The small molecule below binds the protein below.
Small molecule (SMILES): N[C@@H](CC(=O)O)C(=O)O

Sequence of chain 1.C:
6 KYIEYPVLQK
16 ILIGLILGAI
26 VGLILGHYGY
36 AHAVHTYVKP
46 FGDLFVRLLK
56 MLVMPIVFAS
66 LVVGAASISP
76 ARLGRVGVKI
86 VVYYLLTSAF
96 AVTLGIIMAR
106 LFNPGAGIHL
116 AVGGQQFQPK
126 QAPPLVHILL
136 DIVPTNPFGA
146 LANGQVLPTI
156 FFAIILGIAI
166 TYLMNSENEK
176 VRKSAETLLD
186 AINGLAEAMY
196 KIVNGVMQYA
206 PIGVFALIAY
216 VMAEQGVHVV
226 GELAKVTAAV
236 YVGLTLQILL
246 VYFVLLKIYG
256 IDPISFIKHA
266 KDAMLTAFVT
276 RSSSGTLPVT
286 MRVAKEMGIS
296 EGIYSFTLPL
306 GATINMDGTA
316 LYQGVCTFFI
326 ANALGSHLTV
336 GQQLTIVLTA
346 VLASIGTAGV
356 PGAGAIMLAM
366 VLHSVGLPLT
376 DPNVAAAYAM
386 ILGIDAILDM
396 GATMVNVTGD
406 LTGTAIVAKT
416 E

Binding-site contacts:
Ligand atom O contacts residue GLY354 of chain 1.C at 3.2 Å (h-bond).
Ligand atom OD1 contacts residue GLY359 of chain 1.C at 2.9 Å (h-bond).
Ligand atom OD1 contacts residue ASP394 of chain 1.C at 3.4 Å (salt-bridge).
Ligand atom O contacts residue THR398 of chain 1.C at 3.3 Å.
Ligand atom C contacts residue ASN401 of chain 1.C at 3.7 Å.
Ligand atom CA contacts residue ARG276 of chain 1.C at 3.9 Å.
Ligand atom O contacts residue SER278 of chain 1.C at 2.8 Å (h-bond).
Ligand atom CG contacts residue GLY359 of chain 1.C at 3.6 Å.
Ligand atom OD2 contacts residue TYR317 of chain 1.C at 3.5 Å (h-bond).
Ligand atom N contacts residue ASP394 of chain 1.C at 2.9 Å (salt-bridge).
Ligand atom OD2 contacts residue THR314 of chain 1.C at 2.3 Å (h-bond).
Ligand atom OXT contacts residue ASN401 of chain 1.C at 2.7 Å (h-bond).
Ligand atom CA contacts residue VAL355 of chain 1.C at 3.4 Å (hydrophobic).
Ligand atom CB contacts residue THR314 of chain 1.C at 3.8 Å.
Ligand atom N contacts residue VAL355 of chain 1.C at 2.6 Å (h-bond).
Ligand atom N contacts residue PRO356 of chain 1.C at 3.5 Å.
Ligand atom CA contacts residue THR398 of chain 1.C at 3.5 Å.
Ligand atom O contacts residue VAL355 of chain 1.C at 4.0 Å.
Ligand atom CB contacts residue THR352 of chain 1.C at 3.8 Å.
Ligand atom CB contacts residue VAL355 of chain 1.C at 3.4 Å (hydrophobic).
Ligand atom OXT contacts residue SER278 of chain 1.C at 3.8 Å.
Ligand atom OXT contacts residue THR398 of chain 1.C at 3.7 Å.
Ligand atom CA contacts residue ASP394 of chain 1.C at 3.3 Å.
Ligand atom OD2 contacts residue ASN401 of chain 1.C at 3.8 Å.
Ligand atom OD1 contacts residue GLY357 of chain 1.C at 3.4 Å.
Ligand atom CG contacts residue TYR317 of chain 1.C at 3.5 Å (hydrophobic).
Ligand atom N contacts residue ARG276 of chain 1.C at 2.8 Å (salt-bridge).
Ligand atom OXT contacts residue MET311 of chain 1.C at 3.1 Å.
Ligand atom N contacts residue THR398 of chain 1.C at 3.8 Å.
Ligand atom OD2 contacts residue ASP394 of chain 1.C at 3.9 Å.
Ligand atom C contacts residue MET311 of chain 1.C at 3.7 Å (hydrophobic).
Ligand atom CB contacts residue ALA353 of chain 1.C at 3.8 Å (hydrophobic).
Ligand atom C contacts residue THR398 of chain 1.C at 3.6 Å.
Ligand atom OD1 contacts residue ALA358 of chain 1.C at 3.6 Å.
Ligand atom O contacts residue SER277 of chain 1.C at 3.5 Å.
Ligand atom O contacts residue ARG276 of chain 1.C at 3.7 Å.
Ligand atom CG contacts residue THR314 of chain 1.C at 3.3 Å.
Ligand atom OD1 contacts residue TYR317 of chain 1.C at 2.9 Å (h-bond).
Ligand atom N contacts residue GLY357 of chain 1.C at 3.7 Å.
Ligand atom CG contacts residue ASP394 of chain 1.C at 3.6 Å.